Binding-site contacts:
Ligand atom C5 contacts residue ASN584 of chain 1.A at 3.7 Å.
Ligand atom O7 contacts residue ASN584 of chain 1.A at 3.5 Å (h-bond).
Ligand atom C1 contacts residue SER586 of chain 1.A at 3.3 Å.
Ligand atom C6 contacts residue SER586 of chain 1.A at 4.1 Å.
Ligand atom N2 contacts residue ASN584 of chain 1.A at 3.0 Å (h-bond).
Ligand atom C1 contacts residue ASN584 of chain 1.A at 1.4 Å.
Ligand atom C5 contacts residue SER586 of chain 1.A at 3.5 Å.
Ligand atom O5 contacts residue VAL587 of chain 1.A at 3.8 Å.
Ligand atom C4 contacts residue ASN584 of chain 1.A at 4.2 Å.
Ligand atom C2 contacts residue ASN584 of chain 1.A at 2.5 Å.
Ligand atom O5 contacts residue SER586 of chain 1.A at 3.4 Å (h-bond).
Ligand atom O6 contacts residue VAL587 of chain 1.A at 4.1 Å.
Ligand atom O5 contacts residue ASN584 of chain 1.A at 2.4 Å (h-bond).
Ligand atom C3 contacts residue ASN584 of chain 1.A at 3.9 Å.
Ligand atom C7 contacts residue ASN584 of chain 1.A at 3.5 Å.
Ligand atom C1 contacts residue VAL587 of chain 1.A at 4.5 Å (hydrophobic).

Sequence of chain 1.A:
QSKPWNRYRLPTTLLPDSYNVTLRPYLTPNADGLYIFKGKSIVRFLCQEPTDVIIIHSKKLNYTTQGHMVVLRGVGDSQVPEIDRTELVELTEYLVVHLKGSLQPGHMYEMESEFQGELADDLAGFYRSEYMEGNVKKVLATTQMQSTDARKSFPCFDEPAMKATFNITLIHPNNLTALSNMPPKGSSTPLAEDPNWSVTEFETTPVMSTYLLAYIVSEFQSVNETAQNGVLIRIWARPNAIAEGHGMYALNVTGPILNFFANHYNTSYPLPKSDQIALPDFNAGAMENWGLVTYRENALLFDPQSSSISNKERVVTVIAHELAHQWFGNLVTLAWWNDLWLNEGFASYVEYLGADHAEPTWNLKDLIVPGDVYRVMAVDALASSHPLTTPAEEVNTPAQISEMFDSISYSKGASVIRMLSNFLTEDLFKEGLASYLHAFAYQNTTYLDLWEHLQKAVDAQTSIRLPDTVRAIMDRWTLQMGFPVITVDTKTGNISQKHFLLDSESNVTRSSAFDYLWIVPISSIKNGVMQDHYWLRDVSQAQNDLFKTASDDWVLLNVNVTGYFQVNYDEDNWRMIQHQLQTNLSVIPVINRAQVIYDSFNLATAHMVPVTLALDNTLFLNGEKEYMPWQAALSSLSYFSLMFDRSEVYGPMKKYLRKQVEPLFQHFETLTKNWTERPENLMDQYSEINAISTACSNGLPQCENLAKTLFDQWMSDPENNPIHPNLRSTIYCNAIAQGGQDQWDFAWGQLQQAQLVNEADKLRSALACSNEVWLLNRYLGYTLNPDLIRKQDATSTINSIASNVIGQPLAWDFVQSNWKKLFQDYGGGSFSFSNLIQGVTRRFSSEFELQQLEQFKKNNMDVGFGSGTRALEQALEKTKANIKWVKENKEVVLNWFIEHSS

A protein and the small-molecule ligand that binds it are described below.
Small molecule (SMILES): CC(=O)N[C@@H]1[C@@H](O)[C@H](O)[C@@H](CO)O[C@H]1O